Binding-site contacts:
Ligand atom O1B contacts residue SER180 of chain 1.D at 3.0 Å (h-bond).
Ligand atom C5 contacts residue ASP276 of chain 1.D at 3.6 Å.
Ligand atom O3A contacts residue CA1 of chain 1.G at 3.4 Å.
Ligand atom O1B contacts residue CA1 of chain 1.G at 2.0 Å.
Ligand atom O3' contacts residue THR273 of chain 1.D at 3.6 Å (h-bond).
Ligand atom O5' contacts residue NA1 of chain 1.J at 3.6 Å.
Ligand atom O1G contacts residue ASP190 of chain 1.D at 2.9 Å (salt-bridge).
Ligand atom C4 contacts residue ASP276 of chain 1.D at 3.5 Å.
Ligand atom O2 contacts residue ASN279 of chain 1.D at 2.9 Å (h-bond).
Ligand atom O2B contacts residue ARG183 of chain 1.D at 2.8 Å (salt-bridge).
Ligand atom O1G contacts residue CA1 of chain 1.G at 2.1 Å.
Ligand atom O3' contacts residue GLY274 of chain 1.D at 3.4 Å.
Ligand atom O2 contacts residue TYR271 of chain 1.D at 3.3 Å.
Ligand atom PG contacts residue CA1 of chain 1.G at 3.3 Å.
Ligand atom O3' contacts residue PHE272 of chain 1.D at 3.7 Å.
Ligand atom C4' contacts residue PHE272 of chain 1.D at 3.6 Å (hydrophobic).
Ligand atom O3G contacts residue SER180 of chain 1.D at 2.6 Å (h-bond).
Ligand atom O1A contacts residue NA1 of chain 1.J at 2.5 Å (h-bond).
Ligand atom O1B contacts residue GLY179 of chain 1.D at 3.1 Å.
Ligand atom C1' contacts residue ASN279 of chain 1.D at 3.7 Å.
Ligand atom C2' contacts residue GLY274 of chain 1.D at 3.5 Å.
Ligand atom PG contacts residue SER180 of chain 1.D at 3.6 Å.
Ligand atom O3G contacts residue GLY189 of chain 1.D at 2.7 Å (h-bond).
Ligand atom O3G contacts residue SER188 of chain 1.D at 3.5 Å.
Ligand atom C1' contacts residue TYR271 of chain 1.D at 3.5 Å (hydrophobic).
Ligand atom O3' contacts residue ARG183 of chain 1.D at 3.5 Å (salt-bridge).
Ligand atom C2' contacts residue TYR271 of chain 1.D at 3.2 Å (hydrophobic).
Ligand atom C2' contacts residue ASN279 of chain 1.D at 3.3 Å.
Ligand atom PA contacts residue CA1 of chain 1.G at 3.2 Å.
Ligand atom O3B contacts residue CA1 of chain 1.G at 3.5 Å.
Ligand atom O1B contacts residue ASP192 of chain 1.D at 3.0 Å (salt-bridge).
Ligand atom O1A contacts residue ASP192 of chain 1.D at 3.0 Å (salt-bridge).
Ligand atom C5' contacts residue ASP192 of chain 1.D at 3.5 Å.
Ligand atom PB contacts residue CA1 of chain 1.G at 3.0 Å.
Ligand atom PA contacts residue NA1 of chain 1.J at 3.4 Å.
Ligand atom O1A contacts residue CA1 of chain 1.G at 2.1 Å.
Ligand atom O1G contacts residue GLY189 of chain 1.D at 3.5 Å (h-bond).
Ligand atom O2B contacts residue SER180 of chain 1.D at 3.7 Å.
Ligand atom PG contacts residue GLY189 of chain 1.D at 3.4 Å.
Ligand atom O1A contacts residue ASP190 of chain 1.D at 3.0 Å (salt-bridge).

Sequence of chain 1.D:
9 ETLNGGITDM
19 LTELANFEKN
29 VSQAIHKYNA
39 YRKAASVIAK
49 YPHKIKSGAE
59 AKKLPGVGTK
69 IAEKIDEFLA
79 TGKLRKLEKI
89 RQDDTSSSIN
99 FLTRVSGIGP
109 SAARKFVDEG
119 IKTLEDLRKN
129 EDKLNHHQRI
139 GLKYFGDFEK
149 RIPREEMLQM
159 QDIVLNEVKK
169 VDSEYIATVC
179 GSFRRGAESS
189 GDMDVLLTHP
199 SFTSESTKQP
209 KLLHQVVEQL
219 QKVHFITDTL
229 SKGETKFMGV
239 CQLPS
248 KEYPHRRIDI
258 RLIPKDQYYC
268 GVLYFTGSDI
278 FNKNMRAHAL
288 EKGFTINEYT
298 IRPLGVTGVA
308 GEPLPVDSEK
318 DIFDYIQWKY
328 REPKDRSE

The small molecule below binds the protein below.
Small molecule (SMILES): Nc1ccn([C@H]2C[C@H](O)[C@@H](CO[P](=O)(O)O[P](=O)(O)OP(=O)(O)O)O2)c(=O)n1